A protein and the small-molecule ligand that binds it are described below.
Small molecule (SMILES): NS(=O)(=O)c1cc2c(cc1Cl)N[C@H]([C@H]1C[C@H]3C=C[C@@H]1C3)NS2(=O)=O

Binding-site contacts:
Ligand atom CL contacts residue ASP781 of chain 1.C at 3.3 Å.
Ligand atom O1 contacts residue SER750 of chain 1.B at 3.3 Å (h-bond).
Ligand atom O2 contacts residue SER518 of chain 1.C at 3.0 Å (h-bond).
Ligand atom C11 contacts residue MET517 of chain 1.C at 3.8 Å (hydrophobic).
Ligand atom C10 contacts residue SER775 of chain 1.C at 3.6 Å.
Ligand atom O3 contacts residue SER518 of chain 1.C at 3.5 Å (h-bond).
Ligand atom N2 contacts residue SER750 of chain 1.B at 3.7 Å.
Ligand atom C3 contacts residue PRO515 of chain 1.B at 3.9 Å (hydrophobic).
Ligand atom C3 contacts residue GLY752 of chain 1.B at 3.4 Å.
Ligand atom C13 contacts residue PHE516 of chain 1.C at 3.9 Å (hydrophobic).
Ligand atom C11 contacts residue SER518 of chain 1.C at 3.6 Å.
Ligand atom C1 contacts residue PRO515 of chain 1.C at 3.3 Å (hydrophobic).
Ligand atom O4 contacts residue MET517 of chain 1.C at 3.9 Å.
Ligand atom C7 contacts residue LEU772 of chain 1.C at 3.7 Å (hydrophobic).
Ligand atom C12 contacts residue PHE516 of chain 1.C at 3.9 Å (hydrophobic).
Ligand atom C5 contacts residue ILE502 of chain 1.B at 3.7 Å (hydrophobic).
Ligand atom O4 contacts residue LYS784 of chain 1.C at 3.6 Å.
Ligand atom N2 contacts residue PRO515 of chain 1.C at 3.5 Å (h-bond).
Ligand atom C5 contacts residue LEU772 of chain 1.C at 3.8 Å (hydrophobic).
Ligand atom C9 contacts residue SER750 of chain 1.B at 3.9 Å.
Ligand atom C4 contacts residue ILE502 of chain 1.B at 3.6 Å (hydrophobic).
Ligand atom C4 contacts residue GLY752 of chain 1.B at 3.5 Å.
Ligand atom C4 contacts residue LYS751 of chain 1.B at 3.8 Å.
Ligand atom C7 contacts residue LYS514 of chain 1.C at 3.6 Å.
Ligand atom S1 contacts residue PRO515 of chain 1.C at 3.6 Å.
Ligand atom O2 contacts residue MET517 of chain 1.C at 3.3 Å.
Ligand atom CL contacts residue LEU780 of chain 1.C at 3.6 Å.
Ligand atom C14 contacts residue SER775 of chain 1.C at 3.3 Å.
Ligand atom N1 contacts residue PRO515 of chain 1.C at 2.6 Å (h-bond).
Ligand atom C11 contacts residue SER750 of chain 1.B at 3.7 Å.
Ligand atom C6 contacts residue SER775 of chain 1.C at 3.7 Å.
Ligand atom C8 contacts residue PRO515 of chain 1.C at 3.3 Å (hydrophobic).
Ligand atom C3 contacts residue LYS751 of chain 1.B at 3.8 Å.
Ligand atom C7 contacts residue ILE502 of chain 1.B at 3.9 Å (hydrophobic).
Ligand atom C10 contacts residue SER750 of chain 1.B at 3.7 Å.
Ligand atom O2 contacts residue PRO515 of chain 1.C at 3.6 Å.
Ligand atom C2 contacts residue PRO515 of chain 1.C at 3.9 Å (hydrophobic).
Ligand atom O1 contacts residue LYS751 of chain 1.B at 3.6 Å.
Ligand atom O3 contacts residue MET517 of chain 1.C at 3.5 Å.
Ligand atom N2 contacts residue SER775 of chain 1.C at 3.0 Å (h-bond).

Sequence of chain 1.B:
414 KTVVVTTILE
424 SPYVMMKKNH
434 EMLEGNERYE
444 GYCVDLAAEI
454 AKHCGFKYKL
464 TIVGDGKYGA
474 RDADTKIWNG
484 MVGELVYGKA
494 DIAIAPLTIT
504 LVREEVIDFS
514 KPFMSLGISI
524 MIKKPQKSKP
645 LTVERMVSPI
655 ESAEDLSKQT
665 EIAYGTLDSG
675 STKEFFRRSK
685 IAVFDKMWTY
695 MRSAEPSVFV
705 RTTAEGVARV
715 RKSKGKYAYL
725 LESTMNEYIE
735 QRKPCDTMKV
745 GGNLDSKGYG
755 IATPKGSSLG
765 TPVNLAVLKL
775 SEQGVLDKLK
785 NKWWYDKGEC

Sequence of chain 1.C:
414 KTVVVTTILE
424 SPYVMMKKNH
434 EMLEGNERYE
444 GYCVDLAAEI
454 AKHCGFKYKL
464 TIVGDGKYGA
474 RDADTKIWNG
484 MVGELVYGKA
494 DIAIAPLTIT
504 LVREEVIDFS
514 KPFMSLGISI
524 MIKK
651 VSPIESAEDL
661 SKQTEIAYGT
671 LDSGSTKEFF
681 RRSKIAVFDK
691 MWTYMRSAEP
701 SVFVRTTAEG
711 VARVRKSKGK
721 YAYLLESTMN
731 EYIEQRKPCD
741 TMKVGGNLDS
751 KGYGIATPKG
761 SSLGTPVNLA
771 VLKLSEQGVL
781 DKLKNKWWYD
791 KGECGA